Binding-site contacts:
Ligand atom C6 contacts residue ASN157 of chain 1.A at 3.5 Å.
Ligand atom O6 contacts residue GLN119 of chain 1.A at 4.1 Å.
Ligand atom O6 contacts residue THR122 of chain 1.A at 4.5 Å.
Ligand atom N2 contacts residue ASN120 of chain 1.A at 3.0 Å (h-bond).
Ligand atom C4 contacts residue ASN157 of chain 1.A at 4.0 Å.
Ligand atom C1 contacts residue GLN119 of chain 1.A at 4.1 Å.
Ligand atom C7 contacts residue GLN119 of chain 1.A at 3.6 Å.
Ligand atom C7 contacts residue ASN120 of chain 1.A at 3.2 Å.
Ligand atom C4 contacts residue ASN120 of chain 1.A at 4.2 Å.
Ligand atom C1 contacts residue ASN120 of chain 1.A at 1.4 Å.
Ligand atom O5 contacts residue ASN157 of chain 1.A at 3.4 Å (h-bond).
Ligand atom O6 contacts residue ASN158 of chain 1.A at 3.9 Å.
Ligand atom O7 contacts residue ASN120 of chain 1.A at 2.8 Å (h-bond).
Ligand atom C8 contacts residue GLN119 of chain 1.A at 3.5 Å.
Ligand atom C2 contacts residue ASN120 of chain 1.A at 2.5 Å.
Ligand atom O7 contacts residue GLN119 of chain 1.A at 4.2 Å.
Ligand atom O6 contacts residue ASN157 of chain 1.A at 4.4 Å.
Ligand atom C6 contacts residue ASN158 of chain 1.A at 3.8 Å.
Ligand atom C5 contacts residue ASN120 of chain 1.A at 3.7 Å.
Ligand atom C5 contacts residue ASN157 of chain 1.A at 4.1 Å.
Ligand atom O5 contacts residue GLN119 of chain 1.A at 4.1 Å.
Ligand atom C1 contacts residue ASN157 of chain 1.A at 4.0 Å.
Ligand atom O4 contacts residue ASN158 of chain 1.A at 4.4 Å.
Ligand atom C6 contacts residue ASN120 of chain 1.A at 4.2 Å.
Ligand atom C8 contacts residue ASN120 of chain 1.A at 4.5 Å.
Ligand atom N2 contacts residue GLN119 of chain 1.A at 3.7 Å.
Ligand atom C3 contacts residue ASN120 of chain 1.A at 3.8 Å.
Ligand atom O6 contacts residue ASN120 of chain 1.A at 3.8 Å.
Ligand atom C2 contacts residue ASN157 of chain 1.A at 4.3 Å.
Ligand atom O5 contacts residue ASN120 of chain 1.A at 2.4 Å (h-bond).

Sequence of chain 1.A:
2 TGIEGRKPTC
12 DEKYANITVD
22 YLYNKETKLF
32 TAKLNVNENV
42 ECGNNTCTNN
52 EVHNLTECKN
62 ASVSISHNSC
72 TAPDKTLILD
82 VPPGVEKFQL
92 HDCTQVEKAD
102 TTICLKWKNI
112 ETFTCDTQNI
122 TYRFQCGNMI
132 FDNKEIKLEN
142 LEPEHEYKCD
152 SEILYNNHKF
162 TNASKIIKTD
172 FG

The small molecule below binds the protein below.
Small molecule (SMILES): CC(=O)N[C@@H]1[C@@H](O)[C@H](O)[C@@H](CO)O[C@H]1O